Sequence of chain 1.B:
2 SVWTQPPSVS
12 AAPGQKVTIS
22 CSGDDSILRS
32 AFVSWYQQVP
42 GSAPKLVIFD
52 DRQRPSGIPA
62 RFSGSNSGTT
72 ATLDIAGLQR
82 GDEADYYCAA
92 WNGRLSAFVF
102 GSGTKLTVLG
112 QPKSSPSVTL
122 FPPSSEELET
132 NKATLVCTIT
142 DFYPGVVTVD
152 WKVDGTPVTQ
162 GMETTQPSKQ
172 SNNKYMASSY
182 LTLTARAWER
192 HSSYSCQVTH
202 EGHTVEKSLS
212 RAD

Binding-site contacts:
Ligand atom CA contacts residue TYR59 of chain 1.A at 3.3 Å (hydrophobic).
Ligand atom CB contacts residue SER31 of chain 1.B at 3.3 Å.
Ligand atom C contacts residue GLY102 of chain 1.A at 3.6 Å.
Ligand atom CG contacts residue TYR59 of chain 1.A at 3.7 Å (hydrophobic).
Ligand atom O7 contacts residue SER51 of chain 1.A at 2.7 Å (h-bond).
Ligand atom O contacts residue TYR59 of chain 1.A at 3.4 Å (h-bond).
Ligand atom O contacts residue PHE34 of chain 1.A at 3.6 Å.
Ligand atom O contacts residue PHE34 of chain 1.A at 3.4 Å.
Ligand atom CE contacts residue ASP52 of chain 1.B at 3.6 Å.
Ligand atom N8 contacts residue PHE99 of chain 1.B at 3.5 Å.
Ligand atom C4 contacts residue ASN105 of chain 1.A at 3.5 Å.
Ligand atom N contacts residue SER31 of chain 1.B at 2.7 Å (h-bond).
Ligand atom C5 contacts residue SER51 of chain 1.A at 3.6 Å.
Ligand atom CD contacts residue ALA32 of chain 1.B at 3.6 Å (hydrophobic).
Ligand atom O contacts residue SER103 of chain 1.A at 3.5 Å.
Ligand atom CD contacts residue ARG30 of chain 1.B at 3.4 Å.
Ligand atom O contacts residue PHE34 of chain 1.A at 3.4 Å.
Ligand atom C contacts residue TYR59 of chain 1.A at 3.7 Å (hydrophobic).
Ligand atom N6 contacts residue ASN105 of chain 1.A at 2.9 Å (h-bond).
Ligand atom CE contacts residue PHE33 of chain 1.B at 3.4 Å (hydrophobic).
Ligand atom O7 contacts residue ILE99 of chain 1.A at 3.5 Å.
Ligand atom CB contacts residue TYR59 of chain 1.A at 3.2 Å (hydrophobic).
Ligand atom CG contacts residue SER31 of chain 1.B at 3.4 Å.
Ligand atom NZ contacts residue ASP52 of chain 1.B at 2.6 Å (salt-bridge).
Ligand atom N8 contacts residue ASN105 of chain 1.A at 3.6 Å (h-bond).
Ligand atom O contacts residue GLY102 of chain 1.A at 2.7 Å (h-bond).
Ligand atom O contacts residue SER103 of chain 1.A at 3.4 Å.
Ligand atom CA contacts residue SER31 of chain 1.B at 3.5 Å.
Ligand atom C3 contacts residue ASN105 of chain 1.A at 3.6 Å.
Ligand atom CB contacts residue SER31 of chain 1.B at 3.4 Å.
Ligand atom CA contacts residue SER31 of chain 1.B at 3.5 Å.
Ligand atom O contacts residue ASN105 of chain 1.A at 3.1 Å (h-bond).
Ligand atom O7 contacts residue TRP48 of chain 1.A at 2.9 Å (h-bond).
Ligand atom N contacts residue TYR59 of chain 1.A at 3.1 Å (h-bond).
Ligand atom C contacts residue SER31 of chain 1.B at 3.6 Å.
Ligand atom N contacts residue GLY102 of chain 1.A at 2.9 Å (h-bond).
Ligand atom NZ contacts residue ALA32 of chain 1.B at 3.1 Å (h-bond).
Ligand atom CA contacts residue GLY102 of chain 1.A at 3.4 Å.
Ligand atom O contacts residue GLY102 of chain 1.A at 3.3 Å (h-bond).
Ligand atom CE contacts residue ALA32 of chain 1.B at 3.2 Å (hydrophobic).

Sequence of chain 1.A:
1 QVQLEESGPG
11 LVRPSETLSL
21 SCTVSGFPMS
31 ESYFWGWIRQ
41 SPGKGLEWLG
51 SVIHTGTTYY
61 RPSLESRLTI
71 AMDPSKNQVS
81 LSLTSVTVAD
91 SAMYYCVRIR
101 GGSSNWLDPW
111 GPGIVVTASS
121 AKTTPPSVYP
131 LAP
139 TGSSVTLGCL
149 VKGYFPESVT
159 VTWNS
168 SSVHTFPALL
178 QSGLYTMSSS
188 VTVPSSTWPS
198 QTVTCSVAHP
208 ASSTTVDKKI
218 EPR

A small-molecule ligand and the protein it binds are described below.
Small molecule (SMILES): CC(C)C[C@H](NC(=O)CNC(=O)[C@H](CCCNC(N)=O)NC(=O)[C@H](CCC(=O)O)NC(=O)CNC(=O)[C@@H]1CCCN1C(=O)[C@@H](N)CCC(=O)O)C(=O)N[C@@H](CCCCN)C(=O)NCC=O